Sequence of chain 1.F:
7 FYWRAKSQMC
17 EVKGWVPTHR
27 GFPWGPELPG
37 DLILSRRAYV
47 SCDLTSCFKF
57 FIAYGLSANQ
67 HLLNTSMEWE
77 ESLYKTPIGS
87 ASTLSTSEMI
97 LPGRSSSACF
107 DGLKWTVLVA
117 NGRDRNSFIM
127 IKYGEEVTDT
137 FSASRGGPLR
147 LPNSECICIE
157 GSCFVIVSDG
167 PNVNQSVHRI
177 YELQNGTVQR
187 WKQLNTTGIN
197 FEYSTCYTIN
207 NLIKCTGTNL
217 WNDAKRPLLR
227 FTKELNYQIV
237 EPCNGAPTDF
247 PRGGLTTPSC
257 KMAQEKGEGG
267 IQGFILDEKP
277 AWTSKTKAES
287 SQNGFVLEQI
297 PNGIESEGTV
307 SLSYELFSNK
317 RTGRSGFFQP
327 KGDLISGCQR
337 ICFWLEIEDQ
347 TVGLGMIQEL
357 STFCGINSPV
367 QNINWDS

A protein and the small-molecule ligand that binds it are described below.
Small molecule (SMILES): CC(=O)N[C@@H]1[C@@H](O)[C@H](O)[C@@H](CO)O[C@H]1O

Binding-site contacts:
Ligand atom C4 contacts residue ASN170 of chain 1.F at 4.1 Å.
Ligand atom C5 contacts residue ASN170 of chain 1.F at 3.7 Å.
Ligand atom C1 contacts residue ASN170 of chain 1.F at 1.4 Å.
Ligand atom C2 contacts residue ASN170 of chain 1.F at 2.3 Å.
Ligand atom C3 contacts residue ASN170 of chain 1.F at 3.7 Å.
Ligand atom N2 contacts residue ASN170 of chain 1.F at 2.8 Å (h-bond).
Ligand atom O5 contacts residue ASN168 of chain 1.F at 4.4 Å.
Ligand atom O7 contacts residue ASN170 of chain 1.F at 3.5 Å (h-bond).
Ligand atom C5 contacts residue ASN168 of chain 1.F at 4.3 Å.
Ligand atom C6 contacts residue ASN168 of chain 1.F at 4.0 Å.
Ligand atom C7 contacts residue ASN170 of chain 1.F at 3.4 Å.
Ligand atom O5 contacts residue ASN170 of chain 1.F at 2.4 Å (h-bond).